This small molecule binds to this protein.
Small molecule (SMILES): O=C(O)c1sccc1SCc1ccc(Cl)c(Cl)c1

Binding-site contacts:
Ligand atom O10 contacts residue ARG248 of chain 1.A at 3.5 Å (salt-bridge).
Ligand atom C4 contacts residue PRO214 of chain 1.A at 2.9 Å (hydrophobic).
Ligand atom O10 contacts residue GLN290 of chain 1.A at 2.9 Å (h-bond).
Ligand atom C7 contacts residue TRP208 of chain 1.A at 1.4 Å (hydrophobic).
Ligand atom S5 contacts residue GLU289 of chain 1.A at 3.1 Å.
Ligand atom O10 contacts residue TRP208 of chain 1.A at 3.2 Å (h-bond).
Ligand atom C1 contacts residue GLY212 of chain 1.A at 3.5 Å.
Ligand atom C2 contacts residue VAL213 of chain 1.A at 1.8 Å (hydrophobic).
Ligand atom C2 contacts residue GLY212 of chain 1.A at 3.0 Å.
Ligand atom C16 contacts residue VAL220 of chain 1.A at 3.4 Å (hydrophobic).
Ligand atom C4 contacts residue TRP208 of chain 1.A at 3.0 Å (hydrophobic).
Ligand atom C1 contacts residue VAL213 of chain 1.A at 2.3 Å (hydrophobic).
Ligand atom C16 contacts residue TRP208 of chain 1.A at 2.3 Å (hydrophobic).
Ligand atom O9 contacts residue GLY212 of chain 1.A at 3.2 Å (h-bond).
Ligand atom C12 contacts residue TRP208 of chain 1.A at 1.6 Å (hydrophobic).
Ligand atom O9 contacts residue GLN290 of chain 1.A at 3.5 Å (h-bond).
Ligand atom C2 contacts residue GLN290 of chain 1.A at 3.5 Å.
Ligand atom C15 contacts residue TRP208 of chain 1.A at 1.9 Å (hydrophobic).
Ligand atom C13 contacts residue TRP208 of chain 1.A at 1.2 Å (hydrophobic).
Ligand atom C11 contacts residue TRP208 of chain 1.A at 1.1 Å (hydrophobic).
Ligand atom C2 contacts residue TRP208 of chain 1.A at 3.5 Å (hydrophobic).
Ligand atom C13 contacts residue PRO214 of chain 1.A at 3.2 Å (hydrophobic).
Ligand atom S5 contacts residue VAL213 of chain 1.A at 0.6 Å.
Ligand atom C8 contacts residue PRO214 of chain 1.A at 3.5 Å (hydrophobic).
Ligand atom CL17 contacts residue TYR252 of chain 1.A at 3.4 Å.
Ligand atom O10 contacts residue GLY212 of chain 1.A at 3.5 Å (h-bond).
Ligand atom S3 contacts residue TRP208 of chain 1.A at 0.7 Å.
Ligand atom C1 contacts residue PRO214 of chain 1.A at 3.4 Å (hydrophobic).
Ligand atom C6 contacts residue GLN290 of chain 1.A at 3.1 Å.
Ligand atom C8 contacts residue VAL213 of chain 1.A at 0.8 Å (hydrophobic).
Ligand atom C6 contacts residue VAL213 of chain 1.A at 3.1 Å (hydrophobic).
Ligand atom C15 contacts residue VAL220 of chain 1.A at 3.4 Å (hydrophobic).
Ligand atom C6 contacts residue GLY212 of chain 1.A at 3.0 Å.
Ligand atom CL18 contacts residue PHE223 of chain 1.A at 3.3 Å.
Ligand atom C1 contacts residue TRP208 of chain 1.A at 2.2 Å (hydrophobic).
Ligand atom C7 contacts residue PRO214 of chain 1.A at 2.6 Å (hydrophobic).
Ligand atom S3 contacts residue PRO214 of chain 1.A at 3.5 Å.
Ligand atom C14 contacts residue TRP208 of chain 1.A at 2.3 Å (hydrophobic).
Ligand atom S5 contacts residue GLY212 of chain 1.A at 3.3 Å.
Ligand atom C4 contacts residue VAL213 of chain 1.A at 1.7 Å (hydrophobic).

Sequence of chain 1.A:
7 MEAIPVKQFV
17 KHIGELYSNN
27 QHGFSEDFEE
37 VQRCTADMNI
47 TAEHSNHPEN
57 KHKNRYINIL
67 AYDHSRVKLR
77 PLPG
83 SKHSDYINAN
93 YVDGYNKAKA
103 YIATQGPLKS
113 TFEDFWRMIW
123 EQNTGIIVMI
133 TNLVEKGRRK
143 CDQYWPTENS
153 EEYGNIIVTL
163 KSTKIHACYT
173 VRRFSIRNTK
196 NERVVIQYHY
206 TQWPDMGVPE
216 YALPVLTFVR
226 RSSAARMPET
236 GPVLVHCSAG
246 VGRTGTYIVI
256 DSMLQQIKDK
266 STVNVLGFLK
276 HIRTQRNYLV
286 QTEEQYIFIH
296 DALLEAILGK